Sequence of chain 1.B:
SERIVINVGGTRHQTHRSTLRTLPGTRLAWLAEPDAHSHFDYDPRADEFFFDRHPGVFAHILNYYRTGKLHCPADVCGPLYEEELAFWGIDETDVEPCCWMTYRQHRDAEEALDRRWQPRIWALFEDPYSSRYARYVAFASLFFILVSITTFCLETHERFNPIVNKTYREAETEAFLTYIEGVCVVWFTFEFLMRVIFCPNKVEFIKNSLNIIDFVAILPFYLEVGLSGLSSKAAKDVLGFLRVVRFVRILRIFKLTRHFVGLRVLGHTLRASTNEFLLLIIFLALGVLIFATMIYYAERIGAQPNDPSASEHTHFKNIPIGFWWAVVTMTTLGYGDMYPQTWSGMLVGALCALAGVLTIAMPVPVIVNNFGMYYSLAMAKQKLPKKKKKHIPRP

The small molecule below binds the protein below.
Small molecule (SMILES): CC(C)CCC[C@@H](C)[C@H]1CC[C@H]2[C@@H]3CC=C4C[C@@H](OC(=O)CCC(=O)O)CC[C@]4(C)[C@H]3CC[C@]12C

Sequence of chain 1.D:
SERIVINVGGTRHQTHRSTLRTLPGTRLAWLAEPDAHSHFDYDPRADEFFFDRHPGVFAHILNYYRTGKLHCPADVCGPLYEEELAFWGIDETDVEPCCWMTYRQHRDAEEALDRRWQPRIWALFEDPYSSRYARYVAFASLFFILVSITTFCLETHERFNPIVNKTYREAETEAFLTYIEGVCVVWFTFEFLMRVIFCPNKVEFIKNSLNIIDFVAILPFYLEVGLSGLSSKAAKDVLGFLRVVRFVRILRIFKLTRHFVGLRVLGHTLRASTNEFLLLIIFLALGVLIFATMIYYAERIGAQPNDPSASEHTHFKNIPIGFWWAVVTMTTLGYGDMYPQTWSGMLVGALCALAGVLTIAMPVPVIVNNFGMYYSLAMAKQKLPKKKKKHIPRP

Binding-site contacts:
Ligand atom CAQ contacts residue LEU331 of chain 1.D at 3.5 Å (hydrophobic).
Ligand atom CBB contacts residue LEU338 of chain 1.D at 4.0 Å (hydrophobic).
Ligand atom CAQ contacts residue LEU354 of chain 1.B at 4.3 Å (hydrophobic).
Ligand atom CBB contacts residue LEU334 of chain 1.D at 4.1 Å (hydrophobic).
Ligand atom CAP contacts residue PHE322 of chain 1.D at 3.5 Å (hydrophobic).
Ligand atom CAE contacts residue GLY335 of chain 1.D at 4.2 Å.
Ligand atom CAV contacts residue ARG326 of chain 1.D at 3.4 Å.
Ligand atom CAS contacts residue GLY335 of chain 1.D at 3.9 Å.
Ligand atom OAG contacts residue ASN276 of chain 1.D at 4.1 Å.
Ligand atom CAA contacts residue PHE351 of chain 1.B at 3.4 Å (hydrophobic).
Ligand atom CAC contacts residue LEU338 of chain 1.D at 3.7 Å (hydrophobic).
Ligand atom CAD contacts residue ARG332 of chain 1.D at 3.6 Å.
Ligand atom CAE contacts residue LEU334 of chain 1.D at 3.5 Å (hydrophobic).
Ligand atom CAN contacts residue LEU354 of chain 1.B at 4.3 Å (hydrophobic).
Ligand atom CAM contacts residue LEU278 of chain 1.D at 3.8 Å (hydrophobic).
Ligand atom CAU contacts residue GLY335 of chain 1.D at 4.3 Å.
Ligand atom CAY contacts residue LEU278 of chain 1.D at 3.9 Å (hydrophobic).
Ligand atom CBA contacts residue PHE351 of chain 1.B at 3.7 Å (hydrophobic).
Ligand atom OAG contacts residue LEU278 of chain 1.D at 3.6 Å.
Ligand atom CAE contacts residue LEU331 of chain 1.D at 3.4 Å (hydrophobic).
Ligand atom CAB contacts residue GLY355 of chain 1.B at 3.7 Å.
Ligand atom CBD contacts residue LEU331 of chain 1.D at 4.0 Å (hydrophobic).
Ligand atom CAZ contacts residue ARG326 of chain 1.D at 4.0 Å.
Ligand atom CAD contacts residue LEU331 of chain 1.D at 3.4 Å (hydrophobic).
Ligand atom CAX contacts residue ASN276 of chain 1.D at 3.7 Å.
Ligand atom CAL contacts residue LEU278 of chain 1.D at 4.1 Å (hydrophobic).
Ligand atom CAQ contacts residue PHE322 of chain 1.D at 3.3 Å (hydrophobic).
Ligand atom CAL contacts residue ASN276 of chain 1.D at 3.9 Å.
Ligand atom CAI contacts residue PHE322 of chain 1.D at 3.9 Å (hydrophobic).
Ligand atom CAK contacts residue PHE322 of chain 1.D at 3.8 Å (hydrophobic).
Ligand atom OAH contacts residue ASN276 of chain 1.D at 2.9 Å (h-bond).
Ligand atom CBA contacts residue GLY355 of chain 1.B at 3.6 Å.
Ligand atom CAB contacts residue THR427 of chain 1.B at 3.7 Å.
Ligand atom CAA contacts residue THR427 of chain 1.B at 3.8 Å.
Ligand atom CAS contacts residue LEU331 of chain 1.D at 4.2 Å (hydrophobic).
Ligand atom CBG contacts residue LEU331 of chain 1.D at 4.0 Å (hydrophobic).
Ligand atom CBA contacts residue LEU354 of chain 1.B at 4.1 Å (hydrophobic).
Ligand atom CAI contacts residue ARG326 of chain 1.D at 3.7 Å.
Ligand atom CAO contacts residue LEU334 of chain 1.D at 3.6 Å (hydrophobic).
Ligand atom CBG contacts residue PHE322 of chain 1.D at 4.2 Å (hydrophobic).